This protein binds this small molecule.
Small molecule (SMILES): Nc1ncnc2c1ncn2[C@@H]1O[C@H](CO[P](=O)(O)O[P](=O)(O)NP(=O)(O)O)[C@@H](O)[C@H]1O

Sequence of chain 1.B:
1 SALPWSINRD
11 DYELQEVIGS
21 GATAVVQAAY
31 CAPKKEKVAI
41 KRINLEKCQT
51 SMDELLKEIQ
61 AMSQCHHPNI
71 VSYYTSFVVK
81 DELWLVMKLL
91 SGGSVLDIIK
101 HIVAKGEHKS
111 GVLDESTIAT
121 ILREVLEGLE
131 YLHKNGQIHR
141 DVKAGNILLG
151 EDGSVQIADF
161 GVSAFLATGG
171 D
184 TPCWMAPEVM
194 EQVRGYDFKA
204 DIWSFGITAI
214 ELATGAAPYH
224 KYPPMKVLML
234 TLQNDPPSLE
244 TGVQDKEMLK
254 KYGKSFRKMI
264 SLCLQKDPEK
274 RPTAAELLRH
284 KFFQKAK

Binding-site contacts:
Ligand atom N1 contacts residue LEU89 of chain 1.B at 3.8 Å.
Ligand atom O3G contacts residue MG1 of chain 1.H at 3.5 Å.
Ligand atom O4' contacts residue VAL26 of chain 1.B at 3.5 Å.
Ligand atom N6 contacts residue MET87 of chain 1.B at 3.5 Å (h-bond).
Ligand atom N6 contacts residue LYS88 of chain 1.B at 2.9 Å (salt-bridge).
Ligand atom O1A contacts residue ASP159 of chain 1.B at 3.9 Å.
Ligand atom N1 contacts residue LEU148 of chain 1.B at 4.0 Å.
Ligand atom O1G contacts residue LYS143 of chain 1.B at 3.3 Å (salt-bridge).
Ligand atom N1 contacts residue LEU90 of chain 1.B at 2.9 Å (h-bond).
Ligand atom O2A contacts residue LYS41 of chain 1.B at 3.7 Å.
Ligand atom O3G contacts residue ASP159 of chain 1.B at 3.4 Å (salt-bridge).
Ligand atom C6 contacts residue LYS88 of chain 1.B at 3.7 Å.
Ligand atom N6 contacts residue VAL71 of chain 1.B at 3.6 Å.
Ligand atom C1' contacts residue ILE18 of chain 1.B at 3.8 Å (hydrophobic).
Ligand atom C5 contacts residue LEU148 of chain 1.B at 3.6 Å (hydrophobic).
Ligand atom O5' contacts residue VAL26 of chain 1.B at 3.7 Å.
Ligand atom N7 contacts residue MET87 of chain 1.B at 3.4 Å.
Ligand atom C6 contacts residue LEU148 of chain 1.B at 3.6 Å (hydrophobic).
Ligand atom PG contacts residue ASP159 of chain 1.B at 4.0 Å.
Ligand atom C4 contacts residue LEU148 of chain 1.B at 4.0 Å (hydrophobic).
Ligand atom N6 contacts residue ALA39 of chain 1.B at 3.9 Å.
Ligand atom C2' contacts residue MG1 of chain 1.H at 3.6 Å.
Ligand atom O4' contacts residue ILE18 of chain 1.B at 3.4 Å.
Ligand atom O2G contacts residue ASP159 of chain 1.B at 3.5 Å (salt-bridge).
Ligand atom C2 contacts residue LEU90 of chain 1.B at 3.0 Å (hydrophobic).
Ligand atom N3 contacts residue LEU90 of chain 1.B at 3.9 Å.
Ligand atom C6 contacts residue ALA39 of chain 1.B at 3.9 Å (hydrophobic).
Ligand atom C4' contacts residue GLY19 of chain 1.B at 3.7 Å.
Ligand atom C8 contacts residue VAL26 of chain 1.B at 3.9 Å (hydrophobic).
Ligand atom N9 contacts residue VAL26 of chain 1.B at 3.9 Å.
Ligand atom C2 contacts residue LEU89 of chain 1.B at 3.9 Å (hydrophobic).
Ligand atom C8 contacts residue MG1 of chain 1.H at 4.0 Å.
Ligand atom O2' contacts residue MG1 of chain 1.H at 3.9 Å.
Ligand atom N1 contacts residue LYS88 of chain 1.B at 3.6 Å.
Ligand atom C5' contacts residue VAL26 of chain 1.B at 3.3 Å (hydrophobic).
Ligand atom O3G contacts residue ASN146 of chain 1.B at 2.8 Å (h-bond).
Ligand atom O2B contacts residue MG1 of chain 1.H at 3.5 Å.
Ligand atom C5 contacts residue MET87 of chain 1.B at 3.9 Å (hydrophobic).
Ligand atom O1A contacts residue LYS41 of chain 1.B at 3.0 Å (salt-bridge).
Ligand atom PA contacts residue LYS41 of chain 1.B at 3.8 Å.